Sequence of chain 1.C:
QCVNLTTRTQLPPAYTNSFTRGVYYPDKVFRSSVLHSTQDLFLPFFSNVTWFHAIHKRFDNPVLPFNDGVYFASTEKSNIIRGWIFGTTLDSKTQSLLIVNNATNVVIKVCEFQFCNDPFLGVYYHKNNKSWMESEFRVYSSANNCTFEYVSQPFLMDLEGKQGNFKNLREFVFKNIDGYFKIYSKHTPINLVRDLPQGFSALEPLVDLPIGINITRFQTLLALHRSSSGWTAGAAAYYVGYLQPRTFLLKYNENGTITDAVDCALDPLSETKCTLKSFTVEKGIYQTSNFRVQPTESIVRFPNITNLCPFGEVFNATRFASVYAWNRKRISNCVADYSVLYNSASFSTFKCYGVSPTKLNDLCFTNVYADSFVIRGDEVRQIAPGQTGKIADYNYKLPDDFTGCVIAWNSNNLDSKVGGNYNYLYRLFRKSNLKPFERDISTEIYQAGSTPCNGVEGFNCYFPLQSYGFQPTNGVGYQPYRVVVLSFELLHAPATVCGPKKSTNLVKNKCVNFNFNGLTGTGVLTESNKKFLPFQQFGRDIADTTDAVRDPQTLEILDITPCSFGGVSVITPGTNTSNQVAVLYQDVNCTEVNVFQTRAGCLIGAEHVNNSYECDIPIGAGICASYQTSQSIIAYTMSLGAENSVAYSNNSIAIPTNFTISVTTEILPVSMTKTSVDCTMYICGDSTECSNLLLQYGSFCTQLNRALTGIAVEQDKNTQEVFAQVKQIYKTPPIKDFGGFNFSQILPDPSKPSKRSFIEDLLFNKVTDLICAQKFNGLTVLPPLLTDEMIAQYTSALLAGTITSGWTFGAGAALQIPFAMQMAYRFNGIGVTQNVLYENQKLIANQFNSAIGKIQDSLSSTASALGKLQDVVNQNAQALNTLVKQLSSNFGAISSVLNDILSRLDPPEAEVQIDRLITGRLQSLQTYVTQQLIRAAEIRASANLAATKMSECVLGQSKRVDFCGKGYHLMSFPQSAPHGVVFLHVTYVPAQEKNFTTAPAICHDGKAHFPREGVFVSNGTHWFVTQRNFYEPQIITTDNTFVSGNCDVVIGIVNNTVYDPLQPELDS

The small molecule below binds the protein below.
Small molecule (SMILES): CC(=O)N[C@@H]1[C@@H](O)[C@H](O)[C@@H](CO)O[C@H]1O

Binding-site contacts:
Ligand atom C7 contacts residue ASN149 of chain 1.C at 3.1 Å.
Ligand atom C6 contacts residue MET153 of chain 1.C at 4.1 Å (hydrophobic).
Ligand atom C8 contacts residue ASN149 of chain 1.C at 4.2 Å.
Ligand atom C5 contacts residue ASN149 of chain 1.C at 3.6 Å.
Ligand atom C2 contacts residue ASN149 of chain 1.C at 2.4 Å.
Ligand atom O6 contacts residue SER151 of chain 1.C at 4.4 Å.
Ligand atom C1 contacts residue ASN149 of chain 1.C at 1.4 Å.
Ligand atom O5 contacts residue ASN149 of chain 1.C at 2.4 Å (h-bond).
Ligand atom O5 contacts residue SER151 of chain 1.C at 3.9 Å.
Ligand atom C3 contacts residue ASN149 of chain 1.C at 3.7 Å.
Ligand atom O7 contacts residue ASN149 of chain 1.C at 3.0 Å (h-bond).
Ligand atom O7 contacts residue TYR145 of chain 1.C at 4.3 Å.
Ligand atom C4 contacts residue ASN149 of chain 1.C at 4.2 Å.
Ligand atom N2 contacts residue ASN149 of chain 1.C at 2.8 Å (h-bond).